Binding-site contacts:
Ligand atom O10 contacts residue THR102 of chain 2.A at 3.6 Å (h-bond).
Ligand atom O10 contacts residue PRO104 of chain 2.A at 3.4 Å.
Ligand atom C62 contacts residue ILE133 of chain 2.A at 3.7 Å (hydrophobic).
Ligand atom C5 contacts residue ILE133 of chain 2.A at 3.9 Å (hydrophobic).
Ligand atom O10 contacts residue ARG103 of chain 2.A at 3.3 Å.
Ligand atom O3 contacts residue GLN115 of chain 2.A at 3.1 Å (h-bond).
Ligand atom C42 contacts residue SER137 of chain 2.A at 3.6 Å.
Ligand atom O1 contacts residue VAL112 of chain 2.A at 3.5 Å.
Ligand atom O21 contacts residue SER66 of chain 2.A at 3.6 Å.
Ligand atom O1C contacts residue PHE85 of chain 2.A at 3.6 Å.
Ligand atom C8 contacts residue LEU169 of chain 1.A at 3.8 Å (hydrophobic).
Ligand atom C8 contacts residue MET176 of chain 1.A at 3.2 Å (hydrophobic).
Ligand atom C42 contacts residue ASN81 of chain 2.A at 3.4 Å.
Ligand atom C11 contacts residue PRO104 of chain 2.A at 3.8 Å (hydrophobic).
Ligand atom C4 contacts residue GLN115 of chain 2.A at 3.5 Å.
Ligand atom O11 contacts residue PRO104 of chain 2.A at 3.7 Å.
Ligand atom C42 contacts residue PHE85 of chain 2.A at 3.4 Å (hydrophobic).
Ligand atom O21 contacts residue GLN115 of chain 2.A at 3.4 Å (h-bond).
Ligand atom C4 contacts residue ASN81 of chain 2.A at 3.7 Å.
Ligand atom C5 contacts residue GLN115 of chain 2.A at 3.4 Å.
Ligand atom O3 contacts residue ASN81 of chain 2.A at 2.9 Å (h-bond).
Ligand atom C10 contacts residue MET176 of chain 1.A at 3.8 Å (hydrophobic).
Ligand atom C7 contacts residue LEU130 of chain 2.A at 3.8 Å (hydrophobic).
Ligand atom O12 contacts residue HIS99 of chain 2.A at 3.1 Å (h-bond).
Ligand atom C43 contacts residue SER137 of chain 2.A at 3.3 Å.
Ligand atom N21 contacts residue LEU59 of chain 2.A at 3.8 Å.
Ligand atom C1A contacts residue PRO104 of chain 2.A at 3.6 Å (hydrophobic).
Ligand atom O3 contacts residue HIS63 of chain 2.A at 2.9 Å (h-bond).
Ligand atom C21 contacts residue HIS63 of chain 2.A at 3.7 Å.
Ligand atom C9 contacts residue LEU173 of chain 1.A at 3.6 Å (hydrophobic).
Ligand atom C41 contacts residue SER137 of chain 2.A at 3.8 Å.
Ligand atom C43 contacts residue ILE133 of chain 2.A at 3.7 Å (hydrophobic).
Ligand atom O21 contacts residue HIS63 of chain 2.A at 3.1 Å (h-bond).
Ligand atom C3 contacts residue GLN115 of chain 2.A at 3.5 Å.
Ligand atom N4 contacts residue ASN81 of chain 2.A at 2.7 Å (h-bond).
Ligand atom C9 contacts residue MET176 of chain 1.A at 2.9 Å (hydrophobic).
Ligand atom C10 contacts residue PRO104 of chain 2.A at 3.4 Å (hydrophobic).
Ligand atom C43 contacts residue ASN81 of chain 2.A at 3.0 Å.
Ligand atom C3 contacts residue HIS63 of chain 2.A at 3.8 Å.
Ligand atom O11 contacts residue THR102 of chain 2.A at 3.5 Å (h-bond).

Sequence of chain 1.A:
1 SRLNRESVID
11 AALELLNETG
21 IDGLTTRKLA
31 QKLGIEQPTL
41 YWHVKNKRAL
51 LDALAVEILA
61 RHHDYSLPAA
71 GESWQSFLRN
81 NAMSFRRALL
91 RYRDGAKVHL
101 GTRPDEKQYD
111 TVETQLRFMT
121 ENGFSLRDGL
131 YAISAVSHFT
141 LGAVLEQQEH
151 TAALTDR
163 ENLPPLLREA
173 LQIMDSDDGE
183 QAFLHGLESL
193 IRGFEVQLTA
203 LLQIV

Sequence of chain 2.A:
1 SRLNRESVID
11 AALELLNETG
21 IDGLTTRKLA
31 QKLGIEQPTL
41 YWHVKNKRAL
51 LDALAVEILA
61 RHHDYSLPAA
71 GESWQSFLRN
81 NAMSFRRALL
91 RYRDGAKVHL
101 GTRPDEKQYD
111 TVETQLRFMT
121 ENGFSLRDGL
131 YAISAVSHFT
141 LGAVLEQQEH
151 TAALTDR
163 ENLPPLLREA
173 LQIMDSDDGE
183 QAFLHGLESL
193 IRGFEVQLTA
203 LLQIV

The small molecule below binds the protein below.
Small molecule (SMILES): Cc1c2c(c(O)c3c(O)cccc13)C(=O)[C@]1(O)C(=O)C(C(N)=O)=C(O)[C@@H](N(C)C)[C@@H]1C2